This small molecule binds to this protein.
Small molecule (SMILES): CC(=O)N[C@@H]1[C@@H](O)[C@H](O)[C@@H](CO)O[C@H]1O

Binding-site contacts:
Ligand atom C1 contacts residue ASN44 of chain 1.B at 1.4 Å.
Ligand atom C7 contacts residue ASN44 of chain 1.B at 4.1 Å.
Ligand atom C5 contacts residue ASN44 of chain 1.B at 3.6 Å.
Ligand atom N2 contacts residue ASN44 of chain 1.B at 3.1 Å (h-bond).
Ligand atom C3 contacts residue ASN44 of chain 1.B at 3.9 Å.
Ligand atom C2 contacts residue ASN44 of chain 1.B at 2.7 Å.
Ligand atom C8 contacts residue ASN44 of chain 1.B at 4.4 Å.
Ligand atom C4 contacts residue ASN44 of chain 1.B at 4.3 Å.
Ligand atom O5 contacts residue ASN44 of chain 1.B at 2.4 Å (h-bond).

Sequence of chain 1.B:
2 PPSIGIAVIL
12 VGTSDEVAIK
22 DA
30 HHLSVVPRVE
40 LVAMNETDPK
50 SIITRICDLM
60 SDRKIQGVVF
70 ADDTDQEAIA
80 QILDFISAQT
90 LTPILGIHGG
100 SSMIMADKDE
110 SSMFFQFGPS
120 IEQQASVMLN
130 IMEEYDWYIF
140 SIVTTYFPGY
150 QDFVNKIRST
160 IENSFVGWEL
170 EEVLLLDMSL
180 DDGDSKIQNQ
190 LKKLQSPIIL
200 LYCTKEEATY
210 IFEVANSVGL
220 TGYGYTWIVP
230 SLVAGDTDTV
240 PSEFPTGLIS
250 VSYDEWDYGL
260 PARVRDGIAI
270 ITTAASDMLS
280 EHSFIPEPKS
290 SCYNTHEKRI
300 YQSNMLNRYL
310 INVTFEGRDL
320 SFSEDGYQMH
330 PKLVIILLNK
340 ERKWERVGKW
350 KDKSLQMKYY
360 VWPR